Sequence of chain 2.A:
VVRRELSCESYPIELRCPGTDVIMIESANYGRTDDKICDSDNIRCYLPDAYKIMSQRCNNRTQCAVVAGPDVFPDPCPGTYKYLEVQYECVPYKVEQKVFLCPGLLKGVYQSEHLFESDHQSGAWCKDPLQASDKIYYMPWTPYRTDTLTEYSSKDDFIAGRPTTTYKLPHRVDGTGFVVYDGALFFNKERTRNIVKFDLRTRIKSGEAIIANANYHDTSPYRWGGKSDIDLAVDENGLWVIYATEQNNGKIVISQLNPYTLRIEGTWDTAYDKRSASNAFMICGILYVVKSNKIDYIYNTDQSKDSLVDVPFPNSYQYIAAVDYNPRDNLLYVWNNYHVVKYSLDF

Binding-site contacts:
Ligand atom C2 contacts residue LYS107 of chain 2.A at 3.5 Å.
Ligand atom C3 contacts residue ASN73 of chain 2.A at 4.1 Å.
Ligand atom O5 contacts residue ASN72 of chain 2.A at 3.8 Å.
Ligand atom N2 contacts residue ASN73 of chain 2.A at 3.5 Å (h-bond).
Ligand atom C4 contacts residue ASN73 of chain 2.A at 4.3 Å.
Ligand atom C8 contacts residue ASN73 of chain 2.A at 4.3 Å.
Ligand atom C6 contacts residue ASN72 of chain 2.A at 3.8 Å.
Ligand atom C1 contacts residue ASN73 of chain 2.A at 1.4 Å.
Ligand atom C6 contacts residue ILE223 of chain 3.A at 4.3 Å (hydrophobic).
Ligand atom O5 contacts residue ASN73 of chain 2.A at 2.3 Å (h-bond).
Ligand atom O6 contacts residue ILE223 of chain 3.A at 4.0 Å.
Ligand atom O5 contacts residue LYS107 of chain 2.A at 4.5 Å.
Ligand atom C1 contacts residue LYS107 of chain 2.A at 4.3 Å.
Ligand atom C7 contacts residue ASN73 of chain 2.A at 3.5 Å.
Ligand atom C5 contacts residue ASN73 of chain 2.A at 3.6 Å.
Ligand atom C1 contacts residue ASN72 of chain 2.A at 4.3 Å.
Ligand atom C2 contacts residue ASN73 of chain 2.A at 3.0 Å.
Ligand atom N2 contacts residue LYS107 of chain 2.A at 3.9 Å.
Ligand atom O7 contacts residue ASN73 of chain 2.A at 3.1 Å (h-bond).

The small molecule below binds the protein below.
Small molecule (SMILES): CC(=O)N[C@@H]1[C@@H](O)[C@H](O)[C@@H](CO)O[C@H]1O

Sequence of chain 3.A:
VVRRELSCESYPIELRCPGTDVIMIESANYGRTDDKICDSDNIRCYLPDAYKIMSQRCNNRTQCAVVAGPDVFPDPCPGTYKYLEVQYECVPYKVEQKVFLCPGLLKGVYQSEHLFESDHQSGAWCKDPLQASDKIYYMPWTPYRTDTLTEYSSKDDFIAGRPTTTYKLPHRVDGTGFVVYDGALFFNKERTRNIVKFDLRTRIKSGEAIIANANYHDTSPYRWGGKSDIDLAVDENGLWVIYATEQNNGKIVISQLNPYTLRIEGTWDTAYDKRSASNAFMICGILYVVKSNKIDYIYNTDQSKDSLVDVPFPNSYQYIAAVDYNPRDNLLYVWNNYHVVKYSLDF